This small molecule binds to this protein.
Small molecule (SMILES): CC(=O)N[C@@H]1[C@@H](O)[C@H](O)[C@@H](CO)O[C@H]1O

Sequence of chain 2.A:
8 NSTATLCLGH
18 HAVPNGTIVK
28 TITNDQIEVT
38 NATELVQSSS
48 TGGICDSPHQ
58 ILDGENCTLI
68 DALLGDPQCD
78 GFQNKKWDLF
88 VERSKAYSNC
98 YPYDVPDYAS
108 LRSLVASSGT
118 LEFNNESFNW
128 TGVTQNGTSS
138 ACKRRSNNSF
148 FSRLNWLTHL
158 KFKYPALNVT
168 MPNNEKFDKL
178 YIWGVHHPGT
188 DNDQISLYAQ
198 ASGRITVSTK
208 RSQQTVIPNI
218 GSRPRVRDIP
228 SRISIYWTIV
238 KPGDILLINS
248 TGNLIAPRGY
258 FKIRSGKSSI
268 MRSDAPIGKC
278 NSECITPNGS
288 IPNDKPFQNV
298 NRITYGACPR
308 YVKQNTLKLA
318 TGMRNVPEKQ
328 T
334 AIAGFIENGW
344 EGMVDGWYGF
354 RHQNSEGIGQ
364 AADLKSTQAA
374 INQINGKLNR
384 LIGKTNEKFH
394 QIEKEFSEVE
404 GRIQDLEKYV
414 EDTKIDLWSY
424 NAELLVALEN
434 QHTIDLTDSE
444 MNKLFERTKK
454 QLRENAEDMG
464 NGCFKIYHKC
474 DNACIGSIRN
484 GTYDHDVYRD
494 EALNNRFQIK

Binding-site contacts:
Ligand atom C8 contacts residue SER45 of chain 2.A at 3.4 Å.
Ligand atom C8 contacts residue VAL297 of chain 2.A at 4.2 Å (hydrophobic).
Ligand atom O5 contacts residue ASN298 of chain 2.A at 3.8 Å.
Ligand atom C1 contacts residue ASN298 of chain 2.A at 4.0 Å.
Ligand atom C3 contacts residue ASN285 of chain 2.A at 3.8 Å.
Ligand atom C2 contacts residue ASN285 of chain 2.A at 2.4 Å.
Ligand atom C6 contacts residue GLU398 of chain 2.A at 4.4 Å.
Ligand atom O5 contacts residue ASN285 of chain 2.A at 2.4 Å (h-bond).
Ligand atom N2 contacts residue ASN285 of chain 2.A at 2.9 Å (h-bond).
Ligand atom C6 contacts residue ASN298 of chain 2.A at 4.2 Å.
Ligand atom C8 contacts residue ASN285 of chain 2.A at 4.5 Å.
Ligand atom C4 contacts residue ASN285 of chain 2.A at 4.2 Å.
Ligand atom C3 contacts residue VAL297 of chain 2.A at 4.1 Å (hydrophobic).
Ligand atom N2 contacts residue VAL297 of chain 2.A at 3.6 Å (h-bond).
Ligand atom C7 contacts residue VAL297 of chain 2.A at 4.3 Å (hydrophobic).
Ligand atom C1 contacts residue ASN285 of chain 2.A at 1.4 Å.
Ligand atom O7 contacts residue ASN285 of chain 2.A at 3.0 Å (h-bond).
Ligand atom C5 contacts residue ASN298 of chain 2.A at 3.9 Å.
Ligand atom O5 contacts residue VAL297 of chain 2.A at 4.5 Å.
Ligand atom C2 contacts residue VAL297 of chain 2.A at 3.9 Å (hydrophobic).
Ligand atom C1 contacts residue VAL297 of chain 2.A at 3.5 Å (hydrophobic).
Ligand atom C5 contacts residue ASN285 of chain 2.A at 3.6 Å.
Ligand atom C7 contacts residue ASN285 of chain 2.A at 3.2 Å.